The small molecule below binds the protein below.
Small molecule (SMILES): CC(=O)N[C@@H]1[C@@H](O)[C@H](O)[C@@H](CO)O[C@H]1O

Sequence of chain 43.B:
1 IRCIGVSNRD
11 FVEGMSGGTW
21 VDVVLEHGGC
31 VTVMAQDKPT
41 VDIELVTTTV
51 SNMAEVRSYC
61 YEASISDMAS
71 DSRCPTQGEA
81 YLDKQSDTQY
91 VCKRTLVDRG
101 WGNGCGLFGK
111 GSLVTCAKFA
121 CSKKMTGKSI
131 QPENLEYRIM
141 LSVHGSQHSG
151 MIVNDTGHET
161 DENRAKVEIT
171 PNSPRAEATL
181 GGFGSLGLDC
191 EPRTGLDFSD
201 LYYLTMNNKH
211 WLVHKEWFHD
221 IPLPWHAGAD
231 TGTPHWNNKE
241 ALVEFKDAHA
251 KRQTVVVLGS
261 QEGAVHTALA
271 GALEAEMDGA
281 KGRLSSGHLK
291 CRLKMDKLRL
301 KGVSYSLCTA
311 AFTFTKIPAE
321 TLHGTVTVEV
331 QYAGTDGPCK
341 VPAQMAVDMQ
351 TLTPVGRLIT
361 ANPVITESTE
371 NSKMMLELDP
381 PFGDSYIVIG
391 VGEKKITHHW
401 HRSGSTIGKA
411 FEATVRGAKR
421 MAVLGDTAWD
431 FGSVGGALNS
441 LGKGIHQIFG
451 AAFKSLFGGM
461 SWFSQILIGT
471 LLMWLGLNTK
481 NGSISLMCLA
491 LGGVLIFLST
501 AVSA

Binding-site contacts:
Ligand atom C7 contacts residue ASN154 of chain 43.B at 3.4 Å.
Ligand atom C2 contacts residue MET151 of chain 43.B at 4.0 Å (hydrophobic).
Ligand atom C2 contacts residue ASN154 of chain 43.B at 2.5 Å.
Ligand atom C4 contacts residue ASN154 of chain 43.B at 4.2 Å.
Ligand atom C1 contacts residue MET151 of chain 43.B at 4.2 Å (hydrophobic).
Ligand atom C1 contacts residue ASN154 of chain 43.B at 1.4 Å.
Ligand atom N2 contacts residue ASN154 of chain 43.B at 2.9 Å.
Ligand atom C5 contacts residue MET151 of chain 43.B at 4.1 Å (hydrophobic).
Ligand atom C8 contacts residue ASN154 of chain 43.B at 3.0 Å.
Ligand atom C3 contacts residue MET151 of chain 43.B at 4.1 Å (hydrophobic).
Ligand atom O3 contacts residue MET151 of chain 43.B at 4.2 Å.
Ligand atom C3 contacts residue ASN154 of chain 43.B at 3.9 Å.
Ligand atom O4 contacts residue MET151 of chain 43.B at 4.4 Å.
Ligand atom O7 contacts residue ASN154 of chain 43.B at 4.3 Å.
Ligand atom O5 contacts residue MET151 of chain 43.B at 3.7 Å.
Ligand atom C5 contacts residue ASN154 of chain 43.B at 3.7 Å.
Ligand atom O5 contacts residue ASN154 of chain 43.B at 2.4 Å (h-bond).
Ligand atom C4 contacts residue MET151 of chain 43.B at 3.5 Å (hydrophobic).